Binding-site contacts:
Ligand atom C8 contacts residue LEU38 of chain 1.G at 3.0 Å (hydrophobic).
Ligand atom C9 contacts residue TRP192 of chain 1.G at 3.5 Å (hydrophobic).
Ligand atom C4 contacts residue HIS285 of chain 1.G at 3.8 Å.
Ligand atom C9 contacts residue HIS203 of chain 1.G at 4.0 Å.
Ligand atom C5 contacts residue LEU38 of chain 1.G at 4.2 Å (hydrophobic).
Ligand atom O3 contacts residue SER114 of chain 1.G at 2.4 Å (h-bond).
Ligand atom C4 contacts residue SER114 of chain 1.G at 1.8 Å.
Ligand atom O3 contacts residue TRP115 of chain 1.G at 4.3 Å.
Ligand atom O4 contacts residue TRP115 of chain 1.G at 3.8 Å.
Ligand atom O3 contacts residue LEU38 of chain 1.G at 4.2 Å.
Ligand atom C9 contacts residue LEU38 of chain 1.G at 3.4 Å (hydrophobic).
Ligand atom C4 contacts residue TRP115 of chain 1.G at 4.1 Å (hydrophobic).
Ligand atom O4 contacts residue LEU38 of chain 1.G at 2.6 Å.
Ligand atom C6 contacts residue SER114 of chain 1.G at 4.4 Å.
Ligand atom C6 contacts residue TRP192 of chain 1.G at 3.5 Å (hydrophobic).
Ligand atom C5 contacts residue TRP192 of chain 1.G at 3.7 Å (hydrophobic).
Ligand atom C5 contacts residue HIS285 of chain 1.G at 3.9 Å.
Ligand atom C7 contacts residue TRP192 of chain 1.G at 3.2 Å (hydrophobic).
Ligand atom C6 contacts residue PHE176 of chain 1.G at 4.3 Å (hydrophobic).
Ligand atom C4 contacts residue LEU38 of chain 1.G at 3.9 Å (hydrophobic).
Ligand atom C8 contacts residue GLY39 of chain 1.G at 4.4 Å.
Ligand atom O4 contacts residue SER114 of chain 1.G at 2.5 Å (h-bond).
Ligand atom O4 contacts residue GLY37 of chain 1.G at 4.1 Å.
Ligand atom C7 contacts residue LEU38 of chain 1.G at 4.1 Å (hydrophobic).
Ligand atom C5 contacts residue SER114 of chain 1.G at 3.2 Å.
Ligand atom C6 contacts residue LEU38 of chain 1.G at 3.8 Å (hydrophobic).
Ligand atom C8 contacts residue TRP192 of chain 1.G at 4.0 Å (hydrophobic).

Sequence of chain 1.G:
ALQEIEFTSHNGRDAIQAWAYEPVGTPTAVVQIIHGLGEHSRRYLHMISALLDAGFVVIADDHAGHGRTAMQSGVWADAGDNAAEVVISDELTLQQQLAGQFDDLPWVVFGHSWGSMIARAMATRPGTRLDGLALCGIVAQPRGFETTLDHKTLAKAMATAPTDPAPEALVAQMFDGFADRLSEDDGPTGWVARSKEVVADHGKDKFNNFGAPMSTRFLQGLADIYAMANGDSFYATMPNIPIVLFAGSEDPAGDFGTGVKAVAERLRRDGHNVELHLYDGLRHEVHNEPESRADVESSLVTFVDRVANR

This small molecule binds to this protein.
Small molecule (SMILES): CCCCCC(O)O